Binding-site contacts:
Ligand atom N2 contacts residue ASN154 of chain 2.B at 3.0 Å (h-bond).
Ligand atom C3 contacts residue ASN154 of chain 2.B at 3.9 Å.
Ligand atom O5 contacts residue GLU150 of chain 2.B at 3.9 Å.
Ligand atom C5 contacts residue ASN154 of chain 2.B at 3.8 Å.
Ligand atom O6 contacts residue SER151 of chain 2.B at 4.1 Å.
Ligand atom C4 contacts residue ASN154 of chain 2.B at 4.3 Å.
Ligand atom O6 contacts residue GLU147 of chain 2.B at 2.6 Å (salt-bridge).
Ligand atom O5 contacts residue SER151 of chain 2.B at 4.1 Å.
Ligand atom C6 contacts residue SER151 of chain 2.B at 4.5 Å.
Ligand atom C7 contacts residue ASN154 of chain 2.B at 3.5 Å.
Ligand atom C1 contacts residue ASN154 of chain 2.B at 1.5 Å.
Ligand atom O5 contacts residue ASN154 of chain 2.B at 2.5 Å (h-bond).
Ligand atom C6 contacts residue GLU147 of chain 2.B at 3.6 Å.
Ligand atom O7 contacts residue TYR33 of chain 2.F at 4.0 Å.
Ligand atom C1 contacts residue THR156 of chain 2.B at 4.2 Å.
Ligand atom O6 contacts residue GLU150 of chain 2.B at 4.2 Å.
Ligand atom O7 contacts residue ASN154 of chain 2.B at 3.6 Å (h-bond).
Ligand atom C1 contacts residue GLU150 of chain 2.B at 4.1 Å.
Ligand atom C6 contacts residue GLU150 of chain 2.B at 3.9 Å.
Ligand atom C2 contacts residue ASN154 of chain 2.B at 2.5 Å.

Sequence of chain 2.F:
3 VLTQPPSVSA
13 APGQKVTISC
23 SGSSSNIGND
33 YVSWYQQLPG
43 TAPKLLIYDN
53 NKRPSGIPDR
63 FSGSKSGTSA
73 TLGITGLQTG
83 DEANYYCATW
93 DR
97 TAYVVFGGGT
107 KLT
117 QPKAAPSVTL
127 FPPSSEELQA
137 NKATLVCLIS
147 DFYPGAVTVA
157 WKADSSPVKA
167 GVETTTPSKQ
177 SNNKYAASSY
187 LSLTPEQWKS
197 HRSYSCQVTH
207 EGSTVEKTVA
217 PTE

This small molecule binds to this protein.
Small molecule (SMILES): CC(=O)N[C@@H]1[C@@H](O)[C@H](O)[C@@H](CO)O[C@H]1O

Sequence of chain 2.B:
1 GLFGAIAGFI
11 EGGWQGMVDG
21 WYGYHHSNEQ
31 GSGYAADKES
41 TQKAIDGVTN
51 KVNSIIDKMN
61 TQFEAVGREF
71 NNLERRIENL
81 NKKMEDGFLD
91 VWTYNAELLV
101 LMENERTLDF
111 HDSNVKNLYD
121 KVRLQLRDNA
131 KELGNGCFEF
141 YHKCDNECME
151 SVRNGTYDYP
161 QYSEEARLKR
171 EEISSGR